Binding-site contacts:
Ligand atom O5 contacts residue ASN706 of chain 1.A at 2.4 Å (h-bond).
Ligand atom C5 contacts residue ASN706 of chain 1.A at 3.7 Å.
Ligand atom C3 contacts residue ASN706 of chain 1.A at 3.8 Å.
Ligand atom C7 contacts residue ASN706 of chain 1.A at 3.9 Å.
Ligand atom N2 contacts residue ASN706 of chain 1.A at 2.9 Å (h-bond).
Ligand atom C1 contacts residue ASN706 of chain 1.A at 1.4 Å.
Ligand atom O5 contacts residue TYR793 of chain 1.B at 4.1 Å.
Ligand atom C2 contacts residue ASN706 of chain 1.A at 2.5 Å.
Ligand atom C4 contacts residue ASN706 of chain 1.A at 4.2 Å.
Ligand atom O6 contacts residue TYR793 of chain 1.B at 4.4 Å.
Ligand atom O7 contacts residue ASN706 of chain 1.A at 4.5 Å.

Sequence of chain 1.B:
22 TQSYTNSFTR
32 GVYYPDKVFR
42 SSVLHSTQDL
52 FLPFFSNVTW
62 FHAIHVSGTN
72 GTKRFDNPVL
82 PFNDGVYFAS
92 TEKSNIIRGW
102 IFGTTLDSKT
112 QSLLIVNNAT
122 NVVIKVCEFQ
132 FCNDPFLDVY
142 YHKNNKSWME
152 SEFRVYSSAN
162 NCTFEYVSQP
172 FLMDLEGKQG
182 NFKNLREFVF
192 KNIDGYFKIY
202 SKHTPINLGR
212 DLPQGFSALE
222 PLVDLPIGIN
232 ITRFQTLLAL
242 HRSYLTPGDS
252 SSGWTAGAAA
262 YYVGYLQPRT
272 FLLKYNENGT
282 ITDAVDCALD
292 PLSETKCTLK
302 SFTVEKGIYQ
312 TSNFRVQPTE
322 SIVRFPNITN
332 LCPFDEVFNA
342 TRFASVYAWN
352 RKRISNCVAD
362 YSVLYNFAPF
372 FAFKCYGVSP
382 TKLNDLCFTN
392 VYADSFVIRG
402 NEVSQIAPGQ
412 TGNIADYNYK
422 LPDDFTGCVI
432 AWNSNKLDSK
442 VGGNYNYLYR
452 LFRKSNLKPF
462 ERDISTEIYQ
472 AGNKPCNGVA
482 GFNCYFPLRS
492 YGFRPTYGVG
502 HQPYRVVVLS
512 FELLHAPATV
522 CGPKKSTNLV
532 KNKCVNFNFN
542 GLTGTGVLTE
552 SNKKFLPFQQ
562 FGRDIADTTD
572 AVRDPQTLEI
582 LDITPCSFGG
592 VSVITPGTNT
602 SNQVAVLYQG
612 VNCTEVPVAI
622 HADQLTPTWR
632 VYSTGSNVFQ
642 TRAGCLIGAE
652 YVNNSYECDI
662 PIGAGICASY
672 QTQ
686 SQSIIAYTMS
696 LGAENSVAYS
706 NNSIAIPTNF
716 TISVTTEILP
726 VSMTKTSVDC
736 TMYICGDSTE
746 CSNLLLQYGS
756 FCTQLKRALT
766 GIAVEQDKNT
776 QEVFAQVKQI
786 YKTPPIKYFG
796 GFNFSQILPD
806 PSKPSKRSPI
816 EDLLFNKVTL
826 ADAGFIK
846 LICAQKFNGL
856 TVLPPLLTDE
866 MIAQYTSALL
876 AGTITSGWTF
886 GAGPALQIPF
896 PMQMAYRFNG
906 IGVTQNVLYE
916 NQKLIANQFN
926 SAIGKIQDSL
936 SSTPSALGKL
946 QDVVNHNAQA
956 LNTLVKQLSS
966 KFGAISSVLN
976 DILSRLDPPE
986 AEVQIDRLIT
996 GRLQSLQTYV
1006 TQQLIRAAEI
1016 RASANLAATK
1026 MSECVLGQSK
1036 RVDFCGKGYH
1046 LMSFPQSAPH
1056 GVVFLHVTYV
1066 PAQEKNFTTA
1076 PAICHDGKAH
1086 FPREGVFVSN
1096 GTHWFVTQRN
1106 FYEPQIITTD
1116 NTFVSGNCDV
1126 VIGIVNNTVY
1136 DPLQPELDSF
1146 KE

Sequence of chain 1.A:
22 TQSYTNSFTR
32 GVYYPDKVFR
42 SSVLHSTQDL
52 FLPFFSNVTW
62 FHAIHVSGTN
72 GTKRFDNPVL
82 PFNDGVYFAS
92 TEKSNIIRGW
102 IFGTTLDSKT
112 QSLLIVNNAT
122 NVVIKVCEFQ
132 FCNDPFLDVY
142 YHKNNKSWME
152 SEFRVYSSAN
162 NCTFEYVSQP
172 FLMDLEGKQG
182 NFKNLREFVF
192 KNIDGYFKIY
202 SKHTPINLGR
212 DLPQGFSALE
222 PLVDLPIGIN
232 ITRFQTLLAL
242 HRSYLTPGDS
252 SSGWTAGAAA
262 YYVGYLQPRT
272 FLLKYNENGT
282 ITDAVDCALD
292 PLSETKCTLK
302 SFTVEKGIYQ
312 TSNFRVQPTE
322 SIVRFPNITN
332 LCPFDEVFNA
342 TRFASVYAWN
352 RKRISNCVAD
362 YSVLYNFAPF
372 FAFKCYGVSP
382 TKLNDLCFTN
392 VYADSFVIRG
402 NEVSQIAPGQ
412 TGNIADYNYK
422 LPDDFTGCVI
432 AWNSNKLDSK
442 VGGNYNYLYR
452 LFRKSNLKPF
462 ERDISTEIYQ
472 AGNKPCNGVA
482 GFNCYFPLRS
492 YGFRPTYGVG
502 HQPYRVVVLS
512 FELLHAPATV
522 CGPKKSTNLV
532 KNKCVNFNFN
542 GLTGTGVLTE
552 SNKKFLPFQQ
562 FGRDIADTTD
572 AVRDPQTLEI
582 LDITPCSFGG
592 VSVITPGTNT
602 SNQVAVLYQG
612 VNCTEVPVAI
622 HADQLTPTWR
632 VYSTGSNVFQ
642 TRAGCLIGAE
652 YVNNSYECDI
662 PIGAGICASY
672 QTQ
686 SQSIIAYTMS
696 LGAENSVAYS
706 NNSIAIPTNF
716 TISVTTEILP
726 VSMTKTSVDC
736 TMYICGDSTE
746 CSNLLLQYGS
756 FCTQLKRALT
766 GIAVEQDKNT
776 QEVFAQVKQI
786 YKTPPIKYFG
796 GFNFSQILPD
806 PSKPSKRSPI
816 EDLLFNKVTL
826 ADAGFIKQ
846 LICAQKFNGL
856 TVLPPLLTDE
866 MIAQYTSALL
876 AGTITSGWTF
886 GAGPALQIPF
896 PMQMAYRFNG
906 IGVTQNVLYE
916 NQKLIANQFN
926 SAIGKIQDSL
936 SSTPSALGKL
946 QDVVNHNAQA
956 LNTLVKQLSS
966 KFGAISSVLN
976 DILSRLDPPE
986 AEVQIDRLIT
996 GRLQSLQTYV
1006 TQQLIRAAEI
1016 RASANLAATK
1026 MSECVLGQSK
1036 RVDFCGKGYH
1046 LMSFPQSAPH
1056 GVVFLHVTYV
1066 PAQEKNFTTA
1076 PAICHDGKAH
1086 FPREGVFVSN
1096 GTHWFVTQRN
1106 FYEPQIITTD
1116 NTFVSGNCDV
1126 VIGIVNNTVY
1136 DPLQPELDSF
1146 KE

This small molecule binds to this protein.
Small molecule (SMILES): CC(=O)N[C@@H]1[C@@H](O)[C@H](O)[C@@H](CO)O[C@H]1O